The small molecule below binds the protein below.
Small molecule (SMILES): Clc1ccc(COC(Cn2ccnc2)c2ccc(Cl)cc2Cl)cc1

Sequence of chain 1.A:
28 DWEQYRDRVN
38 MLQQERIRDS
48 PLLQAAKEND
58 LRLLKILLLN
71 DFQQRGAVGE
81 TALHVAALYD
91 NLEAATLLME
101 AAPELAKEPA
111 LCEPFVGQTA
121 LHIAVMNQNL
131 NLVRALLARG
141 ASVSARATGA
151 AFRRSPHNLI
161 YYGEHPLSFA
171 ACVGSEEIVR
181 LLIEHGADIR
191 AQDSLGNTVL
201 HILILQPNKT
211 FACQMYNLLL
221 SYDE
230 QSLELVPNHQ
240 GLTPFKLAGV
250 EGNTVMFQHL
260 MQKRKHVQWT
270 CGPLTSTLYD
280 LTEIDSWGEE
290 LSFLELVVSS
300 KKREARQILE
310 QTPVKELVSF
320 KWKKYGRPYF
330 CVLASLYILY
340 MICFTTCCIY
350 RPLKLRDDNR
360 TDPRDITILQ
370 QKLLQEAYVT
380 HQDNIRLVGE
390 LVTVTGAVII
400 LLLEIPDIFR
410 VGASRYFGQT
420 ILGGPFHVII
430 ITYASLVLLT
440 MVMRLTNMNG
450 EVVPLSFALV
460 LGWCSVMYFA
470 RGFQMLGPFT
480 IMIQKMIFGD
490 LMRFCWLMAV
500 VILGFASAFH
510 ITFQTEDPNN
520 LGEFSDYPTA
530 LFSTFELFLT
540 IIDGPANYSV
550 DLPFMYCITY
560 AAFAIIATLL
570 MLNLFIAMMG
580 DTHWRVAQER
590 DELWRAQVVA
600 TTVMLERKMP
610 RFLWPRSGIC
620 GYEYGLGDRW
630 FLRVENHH

Binding-site contacts:
Ligand atom C21 contacts residue TRP495 of chain 1.A at 3.8 Å (hydrophobic).
Ligand atom C6 contacts residue TRP495 of chain 1.A at 4.1 Å (hydrophobic).
Ligand atom CL2 contacts residue MET466 of chain 1.B at 3.7 Å.
Ligand atom O20 contacts residue PHE472 of chain 1.B at 4.1 Å.
Ligand atom C19 contacts residue TRP495 of chain 1.A at 3.8 Å (hydrophobic).
Ligand atom C11 contacts residue LEU475 of chain 1.B at 3.5 Å (hydrophobic).
Ligand atom N19 contacts residue PHE472 of chain 1.B at 3.8 Å.
Ligand atom N1 contacts residue TRP495 of chain 1.A at 4.1 Å.
Ligand atom C16 contacts residue ILE337 of chain 1.B at 3.8 Å (hydrophobic).
Ligand atom C10 contacts residue LEU475 of chain 1.B at 3.5 Å (hydrophobic).
Ligand atom CL4 contacts residue ALA333 of chain 1.B at 4.0 Å.
Ligand atom C8 contacts residue PHE472 of chain 1.B at 3.6 Å (hydrophobic).
Ligand atom C20 contacts residue PHE472 of chain 1.B at 4.1 Å (hydrophobic).
Ligand atom C13 contacts residue LEU475 of chain 1.B at 3.8 Å (hydrophobic).
Ligand atom CL2 contacts residue VAL499 of chain 1.A at 3.7 Å.
Ligand atom C17 contacts residue ILE337 of chain 1.B at 4.0 Å (hydrophobic).
Ligand atom CL2 contacts residue LEU496 of chain 1.A at 2.5 Å.
Ligand atom C9 contacts residue LEU475 of chain 1.B at 3.4 Å (hydrophobic).
Ligand atom C10 contacts residue CPL1 of chain 1.J at 3.8 Å.
Ligand atom C2 contacts residue PHE468 of chain 1.B at 3.8 Å (hydrophobic).
Ligand atom C13 contacts residue ALA469 of chain 1.B at 3.5 Å (hydrophobic).
Ligand atom C13 contacts residue VAL465 of chain 1.B at 3.4 Å (hydrophobic).
Ligand atom C13 contacts residue PHE468 of chain 1.B at 3.9 Å (hydrophobic).
Ligand atom CL8 contacts residue ILE337 of chain 1.B at 4.0 Å.
Ligand atom C10 contacts residue TRP495 of chain 1.A at 3.9 Å (hydrophobic).
Ligand atom C9 contacts residue TRP495 of chain 1.A at 4.0 Å (hydrophobic).
Ligand atom C2 contacts residue LEU475 of chain 1.B at 3.9 Å (hydrophobic).
Ligand atom C11 contacts residue LEU496 of chain 1.A at 3.6 Å (hydrophobic).
Ligand atom C3 contacts residue PHE472 of chain 1.B at 3.8 Å (hydrophobic).
Ligand atom C2 contacts residue ALA469 of chain 1.B at 3.8 Å (hydrophobic).
Ligand atom C2 contacts residue VAL465 of chain 1.B at 4.1 Å (hydrophobic).
Ligand atom C15 contacts residue SER334 of chain 1.B at 3.4 Å.
Ligand atom C6 contacts residue LEU475 of chain 1.B at 3.1 Å (hydrophobic).
Ligand atom C9 contacts residue CPL1 of chain 1.J at 3.8 Å.
Ligand atom C7 contacts residue LEU475 of chain 1.B at 3.7 Å (hydrophobic).
Ligand atom CL4 contacts residue SER334 of chain 1.B at 4.0 Å.
Ligand atom C7 contacts residue TRP495 of chain 1.A at 3.6 Å (hydrophobic).
Ligand atom CL4 contacts residue CYS330 of chain 1.B at 4.0 Å.
Ligand atom C1 contacts residue LEU475 of chain 1.B at 3.8 Å (hydrophobic).
Ligand atom CL4 contacts residue PHE472 of chain 1.B at 3.6 Å.

Sequence of chain 1.B:
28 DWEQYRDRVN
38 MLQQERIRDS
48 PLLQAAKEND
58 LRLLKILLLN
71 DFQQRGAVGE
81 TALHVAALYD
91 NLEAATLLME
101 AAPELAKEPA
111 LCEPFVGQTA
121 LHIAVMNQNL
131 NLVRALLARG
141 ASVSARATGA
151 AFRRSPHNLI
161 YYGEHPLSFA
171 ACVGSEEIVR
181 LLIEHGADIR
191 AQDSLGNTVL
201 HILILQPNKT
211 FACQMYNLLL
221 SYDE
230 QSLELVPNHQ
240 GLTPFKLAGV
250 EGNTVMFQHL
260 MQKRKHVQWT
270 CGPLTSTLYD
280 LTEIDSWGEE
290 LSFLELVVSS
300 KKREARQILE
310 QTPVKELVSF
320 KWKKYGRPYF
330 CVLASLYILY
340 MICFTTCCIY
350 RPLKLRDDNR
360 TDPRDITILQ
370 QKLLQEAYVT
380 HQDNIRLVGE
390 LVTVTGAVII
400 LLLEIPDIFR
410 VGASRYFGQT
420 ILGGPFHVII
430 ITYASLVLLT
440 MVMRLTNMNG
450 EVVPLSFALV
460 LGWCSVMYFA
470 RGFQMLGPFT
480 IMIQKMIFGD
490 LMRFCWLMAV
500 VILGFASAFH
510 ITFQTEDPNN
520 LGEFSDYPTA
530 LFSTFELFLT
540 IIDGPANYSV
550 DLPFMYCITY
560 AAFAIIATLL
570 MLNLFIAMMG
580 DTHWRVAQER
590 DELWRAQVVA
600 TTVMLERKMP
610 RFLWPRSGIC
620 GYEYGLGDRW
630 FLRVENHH